This small molecule binds to this protein.
Small molecule (SMILES): COc1ccc(C)cc1N

Binding-site contacts:
Ligand atom C6 contacts residue PHE165 of chain 1.A at 4.0 Å (hydrophobic).
Ligand atom N1 contacts residue PHE165 of chain 1.A at 4.4 Å.
Ligand atom C2 contacts residue PRO232 of chain 1.A at 4.4 Å (hydrophobic).
Ligand atom C8 contacts residue SER194 of chain 1.A at 4.3 Å.
Ligand atom C2 contacts residue GLY169 of chain 1.A at 3.9 Å.
Ligand atom C5 contacts residue ARG230 of chain 1.A at 4.5 Å.
Ligand atom C5 contacts residue LEU231 of chain 1.A at 3.9 Å (hydrophobic).
Ligand atom O9 contacts residue SER194 of chain 1.A at 3.8 Å.
Ligand atom C10 contacts residue GLN193 of chain 1.A at 4.2 Å.
Ligand atom C10 contacts residue SER195 of chain 1.A at 3.8 Å.
Ligand atom N1 contacts residue ARG230 of chain 1.A at 3.8 Å.
Ligand atom C2 contacts residue PHE168 of chain 1.A at 4.1 Å (hydrophobic).
Ligand atom C4 contacts residue PHE226 of chain 1.A at 4.1 Å (hydrophobic).
Ligand atom C4 contacts residue LEU231 of chain 1.A at 3.8 Å (hydrophobic).
Ligand atom C5 contacts residue PHE226 of chain 1.A at 3.7 Å (hydrophobic).
Ligand atom C6 contacts residue PHE226 of chain 1.A at 3.6 Å (hydrophobic).
Ligand atom C5 contacts residue VAL222 of chain 1.A at 3.9 Å (hydrophobic).
Ligand atom N1 contacts residue GLY169 of chain 1.A at 3.3 Å.
Ligand atom C10 contacts residue ALA164 of chain 1.A at 4.2 Å (hydrophobic).
Ligand atom C10 contacts residue SER194 of chain 1.A at 3.0 Å.
Ligand atom C2 contacts residue PHE165 of chain 1.A at 4.1 Å (hydrophobic).
Ligand atom N1 contacts residue PHE168 of chain 1.A at 2.8 Å (h-bond).
Ligand atom C5 contacts residue ILE221 of chain 1.A at 4.3 Å (hydrophobic).
Ligand atom C10 contacts residue GLU163 of chain 1.A at 3.3 Å.
Ligand atom O9 contacts residue GLU163 of chain 1.A at 3.6 Å.
Ligand atom N1 contacts residue SER194 of chain 1.A at 4.0 Å.
Ligand atom O9 contacts residue PHE165 of chain 1.A at 3.7 Å.
Ligand atom C3 contacts residue LEU231 of chain 1.A at 3.9 Å (hydrophobic).
Ligand atom C8 contacts residue PHE165 of chain 1.A at 3.7 Å (hydrophobic).
Ligand atom C6 contacts residue LEU231 of chain 1.A at 4.3 Å (hydrophobic).
Ligand atom C4 contacts residue PHE165 of chain 1.A at 4.2 Å (hydrophobic).
Ligand atom C5 contacts residue GLY229 of chain 1.A at 4.4 Å.
Ligand atom C3 contacts residue PHE165 of chain 1.A at 4.2 Å (hydrophobic).
Ligand atom O9 contacts residue ALA164 of chain 1.A at 3.8 Å.
Ligand atom C2 contacts residue ARG230 of chain 1.A at 4.2 Å.
Ligand atom C3 contacts residue ARG230 of chain 1.A at 3.7 Å.
Ligand atom N1 contacts residue PRO232 of chain 1.A at 3.9 Å.
Ligand atom C2 contacts residue SER194 of chain 1.A at 4.4 Å.
Ligand atom C7 contacts residue PHE165 of chain 1.A at 3.7 Å (hydrophobic).
Ligand atom C3 contacts residue GLY169 of chain 1.A at 4.1 Å.

Sequence of chain 1.A:
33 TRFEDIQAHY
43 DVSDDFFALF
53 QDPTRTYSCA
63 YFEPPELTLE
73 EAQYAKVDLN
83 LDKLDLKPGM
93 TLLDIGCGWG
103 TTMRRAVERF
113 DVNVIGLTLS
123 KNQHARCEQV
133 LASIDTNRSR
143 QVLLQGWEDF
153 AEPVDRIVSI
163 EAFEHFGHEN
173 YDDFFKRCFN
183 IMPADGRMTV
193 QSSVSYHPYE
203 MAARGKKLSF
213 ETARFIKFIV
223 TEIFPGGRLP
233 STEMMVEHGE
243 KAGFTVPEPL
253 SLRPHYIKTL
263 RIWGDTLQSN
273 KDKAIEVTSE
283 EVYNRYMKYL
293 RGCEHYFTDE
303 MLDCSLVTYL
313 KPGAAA